Binding-site contacts:
Ligand atom C7 contacts residue ASN263 of chain 1.E at 3.5 Å.
Ligand atom C2 contacts residue ASN263 of chain 1.E at 2.6 Å.
Ligand atom N2 contacts residue ASN263 of chain 1.E at 3.0 Å (h-bond).
Ligand atom C1 contacts residue ILE284 of chain 1.E at 3.7 Å (hydrophobic).
Ligand atom C4 contacts residue ASN263 of chain 1.E at 4.4 Å.
Ligand atom C5 contacts residue ILE284 of chain 1.E at 4.2 Å (hydrophobic).
Ligand atom O7 contacts residue VAL402 of chain 1.E at 4.4 Å.
Ligand atom C3 contacts residue ASN263 of chain 1.E at 3.9 Å.
Ligand atom O5 contacts residue ASN263 of chain 1.E at 2.5 Å (h-bond).
Ligand atom C1 contacts residue ASN263 of chain 1.E at 1.5 Å.
Ligand atom O7 contacts residue ASN263 of chain 1.E at 3.6 Å (h-bond).
Ligand atom C7 contacts residue VAL402 of chain 1.E at 4.3 Å (hydrophobic).
Ligand atom C8 contacts residue GLY401 of chain 1.E at 4.1 Å.
Ligand atom C8 contacts residue VAL402 of chain 1.E at 3.5 Å (hydrophobic).
Ligand atom C8 contacts residue ASN263 of chain 1.E at 4.0 Å.
Ligand atom C5 contacts residue ASN263 of chain 1.E at 3.8 Å.
Ligand atom O5 contacts residue ILE284 of chain 1.E at 3.4 Å.
Ligand atom C6 contacts residue ILE284 of chain 1.E at 4.4 Å (hydrophobic).

Sequence of chain 1.E:
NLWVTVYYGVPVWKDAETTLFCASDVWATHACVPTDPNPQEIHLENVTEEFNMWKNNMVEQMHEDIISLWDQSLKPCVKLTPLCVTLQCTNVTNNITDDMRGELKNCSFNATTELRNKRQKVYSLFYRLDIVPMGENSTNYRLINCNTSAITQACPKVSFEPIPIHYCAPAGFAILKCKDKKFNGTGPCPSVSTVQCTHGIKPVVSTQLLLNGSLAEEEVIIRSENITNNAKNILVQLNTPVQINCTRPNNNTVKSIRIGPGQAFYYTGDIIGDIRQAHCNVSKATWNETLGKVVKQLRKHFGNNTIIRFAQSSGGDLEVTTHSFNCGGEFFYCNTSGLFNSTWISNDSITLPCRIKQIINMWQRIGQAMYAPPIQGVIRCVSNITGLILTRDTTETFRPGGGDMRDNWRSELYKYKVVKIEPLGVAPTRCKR

This small molecule binds to this protein.
Small molecule (SMILES): CC(=O)N[C@@H]1[C@@H](O)[C@H](O)[C@@H](CO)O[C@H]1O